Sequence of chain 1.D:
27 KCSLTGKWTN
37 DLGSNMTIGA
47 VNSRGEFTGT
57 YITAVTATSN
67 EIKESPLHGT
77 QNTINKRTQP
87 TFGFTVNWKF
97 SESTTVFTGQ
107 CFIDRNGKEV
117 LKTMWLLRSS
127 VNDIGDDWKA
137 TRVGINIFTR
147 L

A protein and the small-molecule ligand that binds it are described below.
Small molecule (SMILES): CC(=O)N[C@H]1[C@H](O[C@H]2[C@H](O)[C@@H](NC(C)=O)CO[C@@H]2CO)O[C@H](CO)[C@@H](O)[C@@H]1O

Binding-site contacts:
Ligand atom C1 contacts residue LEU147 of chain 1.D at 4.4 Å (hydrophobic).
Ligand atom C5 contacts residue LEU147 of chain 1.D at 3.6 Å (hydrophobic).
Ligand atom C8 contacts residue GLY39 of chain 1.D at 3.3 Å.
Ligand atom O7 contacts residue ASN41 of chain 1.D at 3.5 Å (h-bond).
Ligand atom C7 contacts residue GLY39 of chain 1.D at 3.8 Å.
Ligand atom C2 contacts residue GLY39 of chain 1.D at 4.3 Å.
Ligand atom N2 contacts residue ASN41 of chain 1.D at 2.8 Å (h-bond).
Ligand atom C3 contacts residue ASN41 of chain 1.D at 3.8 Å.
Ligand atom O5 contacts residue LEU147 of chain 1.D at 3.7 Å.
Ligand atom C1 contacts residue GLY39 of chain 1.D at 4.3 Å.
Ligand atom C1 contacts residue ASN41 of chain 1.D at 1.4 Å.
Ligand atom C8 contacts residue ALA60 of chain 1.D at 3.9 Å (hydrophobic).
Ligand atom O7 contacts residue ILE58 of chain 1.D at 3.9 Å.
Ligand atom C8 contacts residue THR59 of chain 1.D at 4.2 Å.
Ligand atom C5 contacts residue ASN41 of chain 1.D at 3.7 Å.
Ligand atom C4 contacts residue ASN41 of chain 1.D at 4.3 Å.
Ligand atom C7 contacts residue ASN41 of chain 1.D at 3.6 Å.
Ligand atom C2 contacts residue ASN41 of chain 1.D at 2.4 Å.
Ligand atom N2 contacts residue GLY39 of chain 1.D at 3.2 Å (h-bond).
Ligand atom O5 contacts residue ASN41 of chain 1.D at 2.4 Å (h-bond).
Ligand atom C8 contacts residue ILE58 of chain 1.D at 4.0 Å (hydrophobic).
Ligand atom C7 contacts residue ILE58 of chain 1.D at 4.4 Å (hydrophobic).
Ligand atom C6 contacts residue LEU147 of chain 1.D at 3.3 Å (hydrophobic).